This small molecule binds to this protein.
Small molecule (SMILES): CCOC(=O)C[C@H](O)[C@H](CC(C)C)NC(=O)[C@@H](NC(=O)[C@@H](NC(=O)CC(C)C)C(C)C)C(C)C

Sequence of chain 1.B:
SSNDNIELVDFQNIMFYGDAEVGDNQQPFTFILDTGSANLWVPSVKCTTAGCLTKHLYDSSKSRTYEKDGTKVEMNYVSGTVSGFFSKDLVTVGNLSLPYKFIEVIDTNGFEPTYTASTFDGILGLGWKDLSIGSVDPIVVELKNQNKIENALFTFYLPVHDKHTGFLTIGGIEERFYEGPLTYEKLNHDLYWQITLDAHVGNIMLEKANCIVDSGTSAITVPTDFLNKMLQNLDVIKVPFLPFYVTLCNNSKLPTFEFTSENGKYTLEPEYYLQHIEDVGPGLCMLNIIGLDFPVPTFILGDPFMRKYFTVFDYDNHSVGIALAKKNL

Binding-site contacts:
Ligand atom O36 contacts residue SER218 of chain 1.B at 2.9 Å (h-bond).
Ligand atom C17 contacts residue SER218 of chain 1.B at 3.8 Å.
Ligand atom C58 contacts residue GLY216 of chain 1.B at 3.1 Å.
Ligand atom C17 contacts residue SER79 of chain 1.B at 3.5 Å.
Ligand atom O72 contacts residue ASP34 of chain 1.B at 3.2 Å (salt-bridge).
Ligand atom C10 contacts residue SER218 of chain 1.B at 3.8 Å.
Ligand atom C67 contacts residue PHE111 of chain 1.B at 3.9 Å (hydrophobic).
Ligand atom C40 contacts residue VAL78 of chain 1.B at 3.6 Å (hydrophobic).
Ligand atom O36 contacts residue THR217 of chain 1.B at 3.1 Å.
Ligand atom C6 contacts residue ILE290 of chain 1.B at 3.8 Å (hydrophobic).
Ligand atom O56 contacts residue GLY36 of chain 1.B at 3.2 Å (h-bond).
Ligand atom C57 contacts residue ASN76 of chain 1.B at 3.8 Å.
Ligand atom O72 contacts residue ASP214 of chain 1.B at 2.6 Å (salt-bridge).
Ligand atom C20 contacts residue SER79 of chain 1.B at 3.5 Å.
Ligand atom C57 contacts residue TYR192 of chain 1.B at 3.2 Å (hydrophobic).
Ligand atom O19 contacts residue SER79 of chain 1.B at 2.9 Å (h-bond).
Ligand atom O72 contacts residue GLY36 of chain 1.B at 3.8 Å.
Ligand atom C76 contacts residue ASN76 of chain 1.B at 3.5 Å.
Ligand atom N22 contacts residue THR217 of chain 1.B at 3.6 Å (h-bond).
Ligand atom O15 contacts residue SER79 of chain 1.B at 3.6 Å.
Ligand atom C21 contacts residue SER79 of chain 1.B at 3.6 Å.
Ligand atom C1 contacts residue ILE290 of chain 1.B at 3.8 Å (hydrophobic).
Ligand atom C25 contacts residue SER218 of chain 1.B at 3.8 Å.
Ligand atom O75 contacts residue TYR192 of chain 1.B at 3.3 Å (h-bond).
Ligand atom C38 contacts residue VAL78 of chain 1.B at 3.8 Å (hydrophobic).
Ligand atom C63 contacts residue ILE123 of chain 1.B at 3.4 Å (hydrophobic).
Ligand atom C20 contacts residue THR217 of chain 1.B at 3.7 Å.
Ligand atom C57 contacts residue GLY36 of chain 1.B at 3.7 Å.
Ligand atom O56 contacts residue TYR77 of chain 1.B at 3.6 Å.
Ligand atom N19 contacts residue SER79 of chain 1.B at 2.6 Å (h-bond).
Ligand atom C51 contacts residue ASP34 of chain 1.B at 3.7 Å.
Ligand atom C53 contacts residue GLY36 of chain 1.B at 3.7 Å.
Ligand atom C6 contacts residue ALA219 of chain 1.B at 3.7 Å (hydrophobic).
Ligand atom C18 contacts residue SER79 of chain 1.B at 3.5 Å.
Ligand atom N22 contacts residue GLY216 of chain 1.B at 3.8 Å.
Ligand atom C40 contacts residue ILE300 of chain 1.B at 3.6 Å (hydrophobic).
Ligand atom C67 contacts residue SER79 of chain 1.B at 3.8 Å.
Ligand atom O36 contacts residue GLY216 of chain 1.B at 3.8 Å.
Ligand atom O19 contacts residue VAL78 of chain 1.B at 3.3 Å (h-bond).
Ligand atom N16 contacts residue SER218 of chain 1.B at 3.0 Å (h-bond).